Binding-site contacts:
Ligand atom C24 contacts residue LEU87 of chain 1.A at 3.8 Å (hydrophobic).
Ligand atom C23 contacts residue ILE96 of chain 1.A at 3.6 Å (hydrophobic).
Ligand atom C16 contacts residue MET121 of chain 1.A at 3.8 Å (hydrophobic).
Ligand atom C2 contacts residue MET121 of chain 1.A at 3.5 Å (hydrophobic).
Ligand atom C14 contacts residue ALA63 of chain 1.A at 3.4 Å (hydrophobic).
Ligand atom N15 contacts residue HIS119 of chain 1.A at 3.8 Å.
Ligand atom O6 contacts residue ALA123 of chain 1.A at 3.9 Å.
Ligand atom C27 contacts residue THR118 of chain 1.A at 3.7 Å.
Ligand atom F28 contacts residue VAL64 of chain 1.A at 3.9 Å.
Ligand atom F29 contacts residue LEU98 of chain 1.A at 3.3 Å.
Ligand atom C27 contacts residue LYS65 of chain 1.A at 3.6 Å.
Ligand atom N19 contacts residue MET121 of chain 1.A at 2.8 Å (h-bond).
Ligand atom F28 contacts residue ALA63 of chain 1.A at 3.6 Å.
Ligand atom C26 contacts residue ALA63 of chain 1.A at 3.8 Å (hydrophobic).
Ligand atom C11 contacts residue ALA63 of chain 1.A at 3.9 Å (hydrophobic).
Ligand atom C25 contacts residue LEU116 of chain 1.A at 3.8 Å (hydrophobic).
Ligand atom F29 contacts residue THR118 of chain 1.A at 3.6 Å.
Ligand atom C3 contacts residue MET121 of chain 1.A at 3.3 Å (hydrophobic).
Ligand atom C11 contacts residue THR118 of chain 1.A at 3.9 Å.
Ligand atom N19 contacts residue LEU120 of chain 1.A at 3.9 Å.
Ligand atom C3 contacts residue GLY122 of chain 1.A at 3.7 Å.
Ligand atom C14 contacts residue HIS119 of chain 1.A at 3.5 Å.
Ligand atom O20 contacts residue LYS65 of chain 1.A at 4.0 Å.
Ligand atom C9 contacts residue VAL50 of chain 1.A at 3.7 Å (hydrophobic).
Ligand atom C26 contacts residue THR118 of chain 1.A at 3.4 Å.
Ligand atom O7 contacts residue MET121 of chain 1.A at 3.4 Å.
Ligand atom N15 contacts residue MET121 of chain 1.A at 3.0 Å (h-bond).
Ligand atom F29 contacts residue LEU116 of chain 1.A at 3.3 Å.
Ligand atom C26 contacts residue LEU116 of chain 1.A at 3.4 Å (hydrophobic).
Ligand atom C25 contacts residue THR118 of chain 1.A at 3.6 Å.
Ligand atom C14 contacts residue MET121 of chain 1.A at 3.9 Å (hydrophobic).
Ligand atom C13 contacts residue ALA63 of chain 1.A at 3.6 Å (hydrophobic).
Ligand atom C24 contacts residue ILE96 of chain 1.A at 3.6 Å (hydrophobic).
Ligand atom F29 contacts residue VAL117 of chain 1.A at 3.5 Å.
Ligand atom C1 contacts residue MET121 of chain 1.A at 3.4 Å (hydrophobic).
Ligand atom F28 contacts residue LYS65 of chain 1.A at 3.4 Å.
Ligand atom F28 contacts residue VAL50 of chain 1.A at 3.6 Å.
Ligand atom O6 contacts residue ASP124 of chain 1.A at 3.5 Å (salt-bridge).
Ligand atom O18 contacts residue VAL50 of chain 1.A at 3.2 Å.
Ligand atom N15 contacts residue LEU120 of chain 1.A at 3.9 Å.

Sequence of chain 1.A:
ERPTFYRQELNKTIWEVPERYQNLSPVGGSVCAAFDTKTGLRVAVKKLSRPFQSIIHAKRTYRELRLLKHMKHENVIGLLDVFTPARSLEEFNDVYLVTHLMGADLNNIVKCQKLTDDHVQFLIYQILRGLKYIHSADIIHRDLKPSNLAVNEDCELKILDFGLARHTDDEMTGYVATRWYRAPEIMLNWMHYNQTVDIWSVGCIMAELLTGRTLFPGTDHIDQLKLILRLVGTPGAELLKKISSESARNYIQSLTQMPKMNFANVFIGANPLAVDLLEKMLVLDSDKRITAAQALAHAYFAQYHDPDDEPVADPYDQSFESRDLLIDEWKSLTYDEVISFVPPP

This small molecule binds to this protein.
Small molecule (SMILES): C[C@@H](CS(C)(=O)=O)Nc1ncc2cc(Oc3ccc(F)cc3F)c(=O)n(C)c2n1